Sequence of chain 4.A:
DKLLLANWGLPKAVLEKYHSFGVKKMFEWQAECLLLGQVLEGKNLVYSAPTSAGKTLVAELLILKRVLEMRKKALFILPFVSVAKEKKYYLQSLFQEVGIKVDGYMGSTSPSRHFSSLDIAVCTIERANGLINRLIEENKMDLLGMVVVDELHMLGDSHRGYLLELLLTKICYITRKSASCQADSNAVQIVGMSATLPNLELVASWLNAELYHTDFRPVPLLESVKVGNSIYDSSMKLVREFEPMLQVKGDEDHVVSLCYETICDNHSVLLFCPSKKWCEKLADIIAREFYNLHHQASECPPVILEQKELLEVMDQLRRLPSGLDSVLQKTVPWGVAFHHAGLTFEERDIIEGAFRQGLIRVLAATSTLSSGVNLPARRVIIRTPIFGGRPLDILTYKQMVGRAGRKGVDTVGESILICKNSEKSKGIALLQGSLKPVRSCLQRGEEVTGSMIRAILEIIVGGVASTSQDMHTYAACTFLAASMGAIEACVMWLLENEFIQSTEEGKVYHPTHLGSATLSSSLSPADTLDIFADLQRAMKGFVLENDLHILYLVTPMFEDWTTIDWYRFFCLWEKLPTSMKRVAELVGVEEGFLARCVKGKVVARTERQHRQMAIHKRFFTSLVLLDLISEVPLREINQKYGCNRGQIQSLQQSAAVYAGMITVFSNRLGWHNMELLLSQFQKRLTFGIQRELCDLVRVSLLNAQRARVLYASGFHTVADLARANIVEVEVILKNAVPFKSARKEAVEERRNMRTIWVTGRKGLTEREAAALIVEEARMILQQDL

This small molecule binds to this protein.
Small molecule (SMILES): Nc1ncnc2c1ncn2[C@@H]1O[C@H](CO[P](=O)(O)O[P](=O)(O)NP(=O)(O)O)[C@@H](O)[C@H]1O

Binding-site contacts:
Ligand atom N6 contacts residue LYS27 of chain 4.A at 3.7 Å.
Ligand atom O1G contacts residue LYS57 of chain 4.A at 3.3 Å (salt-bridge).
Ligand atom N1 contacts residue VAL25 of chain 4.A at 3.9 Å.
Ligand atom N7 contacts residue GLN32 of chain 4.A at 3.6 Å.
Ligand atom O3G contacts residue THR53 of chain 4.A at 3.6 Å.
Ligand atom O3A contacts residue SER54 of chain 4.A at 3.4 Å.
Ligand atom N6 contacts residue GLN32 of chain 4.A at 2.8 Å (h-bond).
Ligand atom O2B contacts residue GLY56 of chain 4.A at 4.0 Å.
Ligand atom O2B contacts residue THR58 of chain 4.A at 3.1 Å (h-bond).
Ligand atom O1A contacts residue SER54 of chain 4.A at 3.6 Å.
Ligand atom C6 contacts residue GLN32 of chain 4.A at 4.0 Å.
Ligand atom O2A contacts residue THR58 of chain 4.A at 2.6 Å (h-bond).
Ligand atom O1G contacts residue THR53 of chain 4.A at 3.0 Å (h-bond).
Ligand atom PA contacts residue GLY56 of chain 4.A at 4.0 Å.
Ligand atom O1B contacts residue GLY56 of chain 4.A at 3.9 Å.
Ligand atom C5' contacts residue ASN387 of chain 4.A at 3.9 Å.
Ligand atom O2G contacts residue MG1 of chain 4.E at 2.9 Å.
Ligand atom O2B contacts residue MG1 of chain 4.E at 3.9 Å.
Ligand atom O1B contacts residue SER54 of chain 4.A at 3.4 Å (h-bond).
Ligand atom PB contacts residue LYS57 of chain 4.A at 4.1 Å.
Ligand atom PG contacts residue MG1 of chain 4.E at 3.7 Å.
Ligand atom O5' contacts residue ASN387 of chain 4.A at 3.9 Å.
Ligand atom C8 contacts residue GLY56 of chain 4.A at 3.6 Å.
Ligand atom PB contacts residue SER54 of chain 4.A at 4.1 Å.
Ligand atom C2 contacts residue LYS27 of chain 4.A at 4.0 Å.
Ligand atom O1A contacts residue ALA55 of chain 4.A at 3.6 Å.
Ligand atom PB contacts residue MG1 of chain 4.E at 4.0 Å.
Ligand atom O2B contacts residue LYS57 of chain 4.A at 3.3 Å (salt-bridge).
Ligand atom N3B contacts residue MG1 of chain 4.E at 3.4 Å.
Ligand atom N1 contacts residue LYS27 of chain 4.A at 3.2 Å (salt-bridge).
Ligand atom C6 contacts residue LYS27 of chain 4.A at 4.0 Å.
Ligand atom PG contacts residue THR53 of chain 4.A at 4.0 Å.
Ligand atom C2 contacts residue VAL25 of chain 4.A at 3.6 Å (hydrophobic).
Ligand atom O1G contacts residue SER54 of chain 4.A at 3.3 Å (h-bond).
Ligand atom N6 contacts residue MET28 of chain 4.A at 4.0 Å.
Ligand atom N7 contacts residue GLY56 of chain 4.A at 3.5 Å.
Ligand atom O1A contacts residue GLY56 of chain 4.A at 2.9 Å (h-bond).
Ligand atom N6 contacts residue LEU59 of chain 4.A at 3.3 Å.
Ligand atom O1B contacts residue ALA55 of chain 4.A at 3.7 Å.
Ligand atom O1B contacts residue LYS57 of chain 4.A at 3.3 Å (salt-bridge).